Sequence of chain 1.A:
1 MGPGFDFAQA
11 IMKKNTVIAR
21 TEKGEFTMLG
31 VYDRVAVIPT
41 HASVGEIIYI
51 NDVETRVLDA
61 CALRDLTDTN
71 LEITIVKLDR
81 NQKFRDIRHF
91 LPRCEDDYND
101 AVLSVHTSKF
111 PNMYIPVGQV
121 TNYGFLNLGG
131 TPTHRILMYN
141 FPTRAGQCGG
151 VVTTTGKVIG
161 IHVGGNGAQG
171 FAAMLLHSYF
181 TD

Binding-site contacts:
Ligand atom C1 contacts residue ILE75 of chain 1.A at 3.7 Å (hydrophobic).
Ligand atom O1 contacts residue THR181 of chain 1.A at 3.4 Å (h-bond).
Ligand atom N contacts residue TYR32 of chain 1.A at 3.7 Å.
Ligand atom C5 contacts residue TYR32 of chain 1.A at 3.5 Å (hydrophobic).
Ligand atom O1 contacts residue PHE180 of chain 1.A at 3.4 Å.
Ligand atom F contacts residue CYS61 of chain 1.A at 3.3 Å.
Ligand atom C6 contacts residue ILE75 of chain 1.A at 3.5 Å (hydrophobic).
Ligand atom C3 contacts residue ILE75 of chain 1.A at 4.0 Å (hydrophobic).
Ligand atom C2 contacts residue LYS77 of chain 1.A at 4.5 Å.
Ligand atom C7 contacts residue ILE75 of chain 1.A at 3.4 Å (hydrophobic).
Ligand atom C contacts residue CYS61 of chain 1.A at 4.4 Å (hydrophobic).
Ligand atom C contacts residue LYS77 of chain 1.A at 4.2 Å.
Ligand atom F contacts residue ILE75 of chain 1.A at 3.6 Å.
Ligand atom S contacts residue TYR179 of chain 1.A at 4.0 Å.
Ligand atom C4 contacts residue TYR179 of chain 1.A at 4.5 Å (hydrophobic).
Ligand atom C4 contacts residue TYR32 of chain 1.A at 4.2 Å (hydrophobic).
Ligand atom O1 contacts residue ASP182 of chain 1.A at 3.5 Å (salt-bridge).
Ligand atom C contacts residue ILE75 of chain 1.A at 3.8 Å (hydrophobic).
Ligand atom C contacts residue ASP59 of chain 1.A at 3.7 Å.
Ligand atom S contacts residue TYR32 of chain 1.A at 4.1 Å.
Ligand atom O1 contacts residue TYR32 of chain 1.A at 4.1 Å.
Ligand atom S contacts residue PHE180 of chain 1.A at 4.5 Å.
Ligand atom O contacts residue TYR179 of chain 1.A at 4.1 Å.
Ligand atom C3 contacts residue TYR32 of chain 1.A at 3.9 Å (hydrophobic).
Ligand atom C5 contacts residue PHE180 of chain 1.A at 4.0 Å (hydrophobic).
Ligand atom C5 contacts residue TYR179 of chain 1.A at 3.5 Å (hydrophobic).
Ligand atom C6 contacts residue TYR179 of chain 1.A at 4.5 Å (hydrophobic).
Ligand atom O1 contacts residue TYR179 of chain 1.A at 3.8 Å.
Ligand atom C2 contacts residue ILE75 of chain 1.A at 3.9 Å (hydrophobic).
Ligand atom C contacts residue ALA60 of chain 1.A at 3.8 Å (hydrophobic).
Ligand atom C3 contacts residue VAL35 of chain 1.A at 3.9 Å (hydrophobic).
Ligand atom N contacts residue ASP182 of chain 1.A at 4.0 Å.
Ligand atom C2 contacts residue VAL35 of chain 1.A at 4.0 Å (hydrophobic).
Ligand atom C4 contacts residue ILE75 of chain 1.A at 3.8 Å (hydrophobic).
Ligand atom C4 contacts residue VAL35 of chain 1.A at 4.4 Å (hydrophobic).

This small molecule binds to this protein.
Small molecule (SMILES): Cc1ccc(CS(N)(=O)=O)cc1F